Binding-site contacts:
Ligand atom C1 contacts residue GLN182 of chain 1.B at 3.7 Å.
Ligand atom C1 contacts residue ARG132 of chain 1.B at 3.8 Å.
Ligand atom C18 contacts residue TRP205 of chain 1.B at 3.7 Å (hydrophobic).
Ligand atom C4 contacts residue GLN182 of chain 1.B at 3.6 Å.
Ligand atom N20 contacts residue ALA180 of chain 1.B at 3.6 Å.
Ligand atom C15 contacts residue CYS181 of chain 1.B at 3.6 Å (hydrophobic).
Ligand atom N20 contacts residue ASP179 of chain 1.B at 2.8 Å (salt-bridge).
Ligand atom C15 contacts residue SER185 of chain 1.B at 3.7 Å.
Ligand atom N43 contacts residue THR84 of chain 1.B at 3.7 Å.
Ligand atom C10 contacts residue GLY206 of chain 1.B at 3.2 Å.
Ligand atom C19 contacts residue ASP179 of chain 1.B at 3.4 Å.
Ligand atom C17 contacts residue TRP205 of chain 1.B at 3.6 Å (hydrophobic).
Ligand atom N20 contacts residue GLY216 of chain 1.B at 3.2 Å.
Ligand atom N21 contacts residue ALA180 of chain 1.B at 3.5 Å (h-bond).
Ligand atom C18 contacts residue GLY206 of chain 1.B at 3.3 Å.
Ligand atom C1 contacts residue GLU135 of chain 1.B at 3.5 Å.
Ligand atom N44 contacts residue PHE162 of chain 1.B at 3.7 Å.
Ligand atom O49 contacts residue GLY206 of chain 1.B at 3.3 Å (h-bond).
Ligand atom O49 contacts residue TRP205 of chain 1.B at 3.2 Å.
Ligand atom C19 contacts residue ALA180 of chain 1.B at 3.4 Å (hydrophobic).
Ligand atom C6 contacts residue GLN182 of chain 1.B at 3.6 Å.
Ligand atom N44 contacts residue THR84 of chain 1.B at 3.6 Å.
Ligand atom C18 contacts residue GLY208 of chain 1.B at 3.2 Å.
Ligand atom C37 contacts residue GLY206 of chain 1.B at 3.5 Å.
Ligand atom C5 contacts residue GLN182 of chain 1.B at 3.6 Å.
Ligand atom C39 contacts residue TRP205 of chain 1.B at 3.4 Å (hydrophobic).
Ligand atom C11 contacts residue GLY206 of chain 1.B at 3.6 Å.
Ligand atom C38 contacts residue GLY206 of chain 1.B at 3.6 Å.
Ligand atom N43 contacts residue GLU83 of chain 1.B at 3.4 Å (salt-bridge).
Ligand atom N21 contacts residue GLY208 of chain 1.B at 3.1 Å (h-bond).
Ligand atom N44 contacts residue TRP205 of chain 1.B at 3.4 Å.
Ligand atom C9 contacts residue GLN182 of chain 1.B at 3.5 Å.
Ligand atom C14 contacts residue GLN182 of chain 1.B at 3.5 Å.
Ligand atom N21 contacts residue ASP179 of chain 1.B at 2.6 Å (salt-bridge).
Ligand atom C8 contacts residue GLN182 of chain 1.B at 3.7 Å.
Ligand atom C2 contacts residue CYS209 of chain 1.B at 3.6 Å (hydrophobic).
Ligand atom C40 contacts residue TRP205 of chain 1.B at 3.6 Å (hydrophobic).
Ligand atom C10 contacts residue GLY208 of chain 1.B at 3.5 Å.
Ligand atom C19 contacts residue TRP205 of chain 1.B at 3.8 Å (hydrophobic).
Ligand atom C6 contacts residue ARG132 of chain 1.B at 3.5 Å.

Sequence of chain 1.B:
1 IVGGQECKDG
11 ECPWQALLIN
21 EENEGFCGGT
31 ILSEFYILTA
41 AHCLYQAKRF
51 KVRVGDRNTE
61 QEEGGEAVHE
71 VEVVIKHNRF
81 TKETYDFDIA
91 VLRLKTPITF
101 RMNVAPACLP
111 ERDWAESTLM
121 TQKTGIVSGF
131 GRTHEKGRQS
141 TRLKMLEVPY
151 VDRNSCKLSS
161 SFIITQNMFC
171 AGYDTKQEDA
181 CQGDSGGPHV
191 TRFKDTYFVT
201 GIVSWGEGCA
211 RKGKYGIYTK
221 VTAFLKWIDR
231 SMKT

The protein below binds the small molecule below.
Small molecule (SMILES): [H]/N=C(\N)c1cccc(Cn2c(C(=O)OCc3cccc(/C(N)=N\[H])c3)cc3ccccc32)c1